This protein binds this small molecule.
Small molecule (SMILES): Nc1ccn([C@H]2C[C@H](O[P](=O)(O)OC[C@H]3O[C@@H](n4cnc5c4NC=NC5N)C[C@@H]3O[P](=O)(O)OC[C@H]3O[C@@H](n4cnc5c(=O)[nH]c(N)nc54)C[C@@H]3O[P](=O)(O)OC[C@H]3O[C@@H](n4cnc5c(=O)[nH]c(N)nc54)C[C@@H]3O[P](=O)(O)OC[C@H]3O[C@@H](n4ccc(N)nc4=O)C[C@@H]3O[P](=O)(O)OC[C@H]3O[C@@H](n4ccc(N)nc4=O)C[C@@H]3O[P](=O)(O)OC[C@H]3O[C@@H](n4cnc5c4NC=NC5N)C[C@@H]3O[P](=O)(O)OC[C@H]3O[C@@H](n4cnc5c4NC=NC5N)C[C@@H]3O[P](=O)(O)OC[C@H]3O[C@@H](n4cnc5c4NC=NC5N)C[C@@H]3O)[C@@H](COP(=O)=O)O2)c(=O)n1

Binding-site contacts:
Ligand atom C5 contacts residue ASP333 of chain 2.A at 3.1 Å.
Ligand atom N3 contacts residue DG2 of chain 2.B at 2.9 Å (h-bond).
Ligand atom N3 contacts residue MET234 of chain 2.A at 2.6 Å.
Ligand atom O4' contacts residue ARG420 of chain 2.A at 3.4 Å.
Ligand atom N2 contacts residue SER239 of chain 2.A at 3.2 Å (h-bond).
Ligand atom C2 contacts residue MET234 of chain 2.A at 2.9 Å (hydrophobic).
Ligand atom N2 contacts residue DG3 of chain 2.D at 3.3 Å (h-bond).
Ligand atom O6 contacts residue ASP237 of chain 2.A at 2.8 Å (salt-bridge).
Ligand atom O4' contacts residue GLN335 of chain 2.A at 2.9 Å (h-bond).
Ligand atom N7 contacts residue THR334 of chain 2.A at 3.2 Å.
Ligand atom N3 contacts residue TYR236 of chain 2.A at 3.3 Å.
Ligand atom N4 contacts residue DG2 of chain 2.B at 2.9 Å (h-bond).
Ligand atom C2 contacts residue ASP235 of chain 2.A at 3.2 Å.
Ligand atom OP1 contacts residue GLY120 of chain 2.A at 3.0 Å.
Ligand atom N2 contacts residue TYR236 of chain 2.A at 3.4 Å (h-bond).
Ligand atom C2 contacts residue ASP237 of chain 2.A at 3.2 Å.
Ligand atom C4 contacts residue TYR236 of chain 2.A at 3.4 Å (hydrophobic).
Ligand atom C4 contacts residue MET234 of chain 2.A at 3.1 Å (hydrophobic).
Ligand atom N1 contacts residue DG3 of chain 2.D at 3.2 Å (h-bond).
Ligand atom C4' contacts residue GLN335 of chain 2.A at 3.2 Å.
Ligand atom C8 contacts residue THR334 of chain 2.A at 3.4 Å.
Ligand atom C8 contacts residue ASP333 of chain 2.A at 3.4 Å.
Ligand atom N7 contacts residue GLN335 of chain 2.A at 3.0 Å (h-bond).
Ligand atom O2 contacts residue DG2 of chain 2.B at 2.8 Å (h-bond).
Ligand atom N9 contacts residue ASP333 of chain 2.A at 3.3 Å (salt-bridge).
Ligand atom C4 contacts residue ASP333 of chain 2.A at 3.1 Å.
Ligand atom N1 contacts residue ASP237 of chain 2.A at 2.6 Å (salt-bridge).
Ligand atom C2 contacts residue TYR236 of chain 2.A at 3.4 Å (hydrophobic).
Ligand atom N3 contacts residue DG3 of chain 2.D at 3.4 Å.
Ligand atom C6 contacts residue DG3 of chain 2.D at 3.4 Å.
Ligand atom O3' contacts residue PRO125 of chain 2.A at 3.3 Å.
Ligand atom N2 contacts residue ASP237 of chain 2.A at 2.9 Å (salt-bridge).
Ligand atom C8 contacts residue GLN335 of chain 2.A at 3.4 Å.
Ligand atom OP1 contacts residue PRO337 of chain 2.A at 3.1 Å.
Ligand atom C5 contacts residue DG3 of chain 2.D at 3.4 Å.
Ligand atom O5' contacts residue TYR418 of chain 2.A at 3.4 Å (h-bond).
Ligand atom OP1 contacts residue PRO125 of chain 2.A at 3.3 Å.
Ligand atom OP2 contacts residue SER123 of chain 2.A at 2.3 Å (h-bond).
Ligand atom N7 contacts residue ASP333 of chain 2.A at 3.4 Å (salt-bridge).
Ligand atom N1 contacts residue ASP235 of chain 2.A at 3.4 Å (salt-bridge).

Sequence of chain 2.A:
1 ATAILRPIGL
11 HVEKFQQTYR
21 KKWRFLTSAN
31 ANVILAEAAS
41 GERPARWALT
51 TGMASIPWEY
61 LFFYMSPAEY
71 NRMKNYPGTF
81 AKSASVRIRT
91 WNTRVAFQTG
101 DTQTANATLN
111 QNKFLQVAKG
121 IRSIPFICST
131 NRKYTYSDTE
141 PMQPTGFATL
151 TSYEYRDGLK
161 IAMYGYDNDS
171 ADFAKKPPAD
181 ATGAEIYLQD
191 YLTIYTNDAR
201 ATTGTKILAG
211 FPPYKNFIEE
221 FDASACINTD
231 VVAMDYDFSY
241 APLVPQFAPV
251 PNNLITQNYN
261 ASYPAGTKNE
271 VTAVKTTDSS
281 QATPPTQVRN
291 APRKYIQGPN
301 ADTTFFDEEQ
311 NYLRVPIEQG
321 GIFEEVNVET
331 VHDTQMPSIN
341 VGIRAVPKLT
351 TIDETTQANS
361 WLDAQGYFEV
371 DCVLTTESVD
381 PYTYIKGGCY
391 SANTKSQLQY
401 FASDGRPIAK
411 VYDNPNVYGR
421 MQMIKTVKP